Binding-site contacts:
Ligand atom C33 contacts residue ALA82 of chain 1.A at 3.3 Å (hydrophobic).
Ligand atom C32 contacts residue PRO81 of chain 1.A at 3.6 Å (hydrophobic).
Ligand atom C34 contacts residue PRO81 of chain 1.A at 4.0 Å (hydrophobic).
Ligand atom C14 contacts residue GLY27 of chain 1.A at 3.4 Å.
Ligand atom C1 contacts residue PRO81 of chain 1.B at 3.1 Å (hydrophobic).
Ligand atom C9 contacts residue ALA28 of chain 1.A at 3.7 Å (hydrophobic).
Ligand atom C31 contacts residue ALA82 of chain 1.A at 4.0 Å (hydrophobic).
Ligand atom C33 contacts residue THR80 of chain 1.A at 2.6 Å.
Ligand atom C33 contacts residue VAL84 of chain 1.A at 4.1 Å (hydrophobic).
Ligand atom C37 contacts residue ALA82 of chain 1.B at 2.9 Å (hydrophobic).
Ligand atom O4 contacts residue ASN25 of chain 1.A at 3.4 Å (h-bond).
Ligand atom C32 contacts residue THR80 of chain 1.A at 3.2 Å.
Ligand atom C17 contacts residue PRO81 of chain 1.B at 3.2 Å (hydrophobic).
Ligand atom C8 contacts residue ASP29 of chain 1.A at 4.0 Å.
Ligand atom N2 contacts residue THR80 of chain 1.B at 3.0 Å (h-bond).
Ligand atom C35 contacts residue THR80 of chain 1.A at 4.1 Å.
Ligand atom C18 contacts residue THR80 of chain 1.B at 4.0 Å.
Ligand atom N2 contacts residue ALA82 of chain 1.B at 3.1 Å.
Ligand atom C16 contacts residue ILE50 of chain 1.A at 3.8 Å (hydrophobic).
Ligand atom C34 contacts residue THR80 of chain 1.A at 3.8 Å.
Ligand atom C3 contacts residue ALA82 of chain 1.B at 3.8 Å (hydrophobic).
Ligand atom C18 contacts residue PRO81 of chain 1.B at 3.6 Å (hydrophobic).
Ligand atom N2 contacts residue VAL84 of chain 1.B at 3.9 Å.
Ligand atom C29 contacts residue ALA28 of chain 1.A at 3.9 Å (hydrophobic).
Ligand atom C3 contacts residue VAL84 of chain 1.B at 3.5 Å (hydrophobic).
Ligand atom C32 contacts residue VAL84 of chain 1.A at 3.7 Å (hydrophobic).
Ligand atom C15 contacts residue LEU23 of chain 1.B at 3.6 Å (hydrophobic).
Ligand atom C9 contacts residue GLY27 of chain 1.A at 3.5 Å.
Ligand atom C29 contacts residue GLY27 of chain 1.A at 3.9 Å.
Ligand atom C1 contacts residue ALA82 of chain 1.B at 2.7 Å (hydrophobic).
Ligand atom C37 contacts residue PRO81 of chain 1.B at 2.8 Å (hydrophobic).
Ligand atom C1 contacts residue THR80 of chain 1.B at 3.0 Å.
Ligand atom O1 contacts residue VAL84 of chain 1.B at 2.5 Å.
Ligand atom C31 contacts residue PRO81 of chain 1.A at 3.8 Å (hydrophobic).
Ligand atom C2 contacts residue ALA82 of chain 1.B at 3.8 Å (hydrophobic).
Ligand atom C33 contacts residue PRO81 of chain 1.A at 3.5 Å (hydrophobic).
Ligand atom N1 contacts residue ALA82 of chain 1.B at 4.1 Å.
Ligand atom C4 contacts residue ALA28 of chain 1.A at 3.8 Å (hydrophobic).
Ligand atom C32 contacts residue ALA82 of chain 1.A at 2.9 Å (hydrophobic).
Ligand atom C2 contacts residue PRO81 of chain 1.B at 3.8 Å (hydrophobic).

Sequence of chain 1.A:
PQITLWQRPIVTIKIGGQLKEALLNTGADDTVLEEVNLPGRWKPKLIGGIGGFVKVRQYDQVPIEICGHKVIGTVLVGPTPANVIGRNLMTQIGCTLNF

A protein and the small-molecule ligand that binds it are described below.
Small molecule (SMILES): Cc1cccc(C)c1OCC(=O)N[C@@H](Cc1ccccc1)[C@@H](O)C[C@H](Cc1ccccc1)NC(=O)[C@H](C(C)C)N1CCCNC1=O

Sequence of chain 1.B:
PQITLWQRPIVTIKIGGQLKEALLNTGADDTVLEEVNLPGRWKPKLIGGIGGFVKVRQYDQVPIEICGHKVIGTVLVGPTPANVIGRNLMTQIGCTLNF